Binding-site contacts:
Ligand atom N4 contacts residue ALA2 of chain 1.BC at 3.2 Å.
Ligand atom C4 contacts residue ALA2 of chain 1.BC at 4.4 Å (hydrophobic).

Sequence of chain 1.BC:
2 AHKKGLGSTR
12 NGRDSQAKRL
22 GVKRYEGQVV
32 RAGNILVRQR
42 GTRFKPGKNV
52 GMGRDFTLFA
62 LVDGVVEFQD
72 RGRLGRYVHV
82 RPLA

A protein and the small-molecule ligand that binds it are described below.
Small molecule (SMILES): [H]/N=C(\N)N(C)CC[C@H](N)CC(=O)N[C@H]1C=C[C@H](n2ccc(N)nc2=O)O[C@@H]1C(=O)O